Sequence of chain 1.B:
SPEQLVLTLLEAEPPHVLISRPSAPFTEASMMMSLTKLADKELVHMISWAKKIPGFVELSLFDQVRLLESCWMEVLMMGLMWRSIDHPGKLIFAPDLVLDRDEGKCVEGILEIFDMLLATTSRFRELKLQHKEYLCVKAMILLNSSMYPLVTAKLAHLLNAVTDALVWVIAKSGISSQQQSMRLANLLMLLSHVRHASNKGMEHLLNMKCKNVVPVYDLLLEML

A small-molecule ligand and the protein it binds are described below.
Small molecule (SMILES): C[C@]12CC[C@@H]3c4ccc(O)cc4CC[C@H]3[C@@H]1CC[C@@H]2O

Binding-site contacts:
Ligand atom C4 contacts residue PHE96 of chain 1.B at 3.9 Å (hydrophobic).
Ligand atom C4 contacts residue LEU79 of chain 1.B at 3.7 Å (hydrophobic).
Ligand atom C18 contacts residue LEU216 of chain 1.B at 3.9 Å (hydrophobic).
Ligand atom C4 contacts residue LEU83 of chain 1.B at 3.9 Å (hydrophobic).
Ligand atom C6 contacts residue PHE96 of chain 1.B at 4.2 Å (hydrophobic).
Ligand atom C2 contacts residue GLU45 of chain 1.B at 3.2 Å.
Ligand atom C3 contacts residue LEU79 of chain 1.B at 4.0 Å (hydrophobic).
Ligand atom O17 contacts residue HIS215 of chain 1.B at 3.0 Å (h-bond).
Ligand atom C3 contacts residue PHE96 of chain 1.B at 4.1 Å (hydrophobic).
Ligand atom O3 contacts residue ARG86 of chain 1.B at 3.4 Å (salt-bridge).
Ligand atom C5 contacts residue PHE96 of chain 1.B at 3.6 Å (hydrophobic).
Ligand atom C16 contacts residue ILE116 of chain 1.B at 4.1 Å (hydrophobic).
Ligand atom C1 contacts residue PHE96 of chain 1.B at 3.9 Å (hydrophobic).
Ligand atom C2 contacts residue PHE96 of chain 1.B at 4.1 Å (hydrophobic).
Ligand atom C5 contacts residue LEU83 of chain 1.B at 4.1 Å (hydrophobic).
Ligand atom C11 contacts residue LEU38 of chain 1.B at 3.7 Å (hydrophobic).
Ligand atom C16 contacts residue ILE113 of chain 1.B at 3.8 Å (hydrophobic).
Ligand atom C18 contacts residue MET76 of chain 1.B at 3.6 Å (hydrophobic).
Ligand atom C1 contacts residue ALA42 of chain 1.B at 3.9 Å (hydrophobic).
Ligand atom C2 contacts residue ALA42 of chain 1.B at 4.1 Å (hydrophobic).
Ligand atom C15 contacts residue GLY212 of chain 1.B at 4.0 Å.
Ligand atom O17 contacts residue LEU216 of chain 1.B at 3.3 Å.
Ligand atom C2 contacts residue LEU41 of chain 1.B at 4.1 Å (hydrophobic).
Ligand atom C12 contacts residue LEU38 of chain 1.B at 3.8 Å (hydrophobic).
Ligand atom C6 contacts residue MET80 of chain 1.B at 3.8 Å (hydrophobic).
Ligand atom C16 contacts residue HIS215 of chain 1.B at 3.6 Å.
Ligand atom C17 contacts residue HIS215 of chain 1.B at 3.6 Å.
Ligand atom C1 contacts residue LEU38 of chain 1.B at 3.6 Å (hydrophobic).
Ligand atom O17 contacts residue MET35 of chain 1.B at 3.4 Å.
Ligand atom C6 contacts residue LEU83 of chain 1.B at 3.8 Å (hydrophobic).
Ligand atom C17 contacts residue ILE113 of chain 1.B at 3.9 Å (hydrophobic).
Ligand atom C3 contacts residue GLU45 of chain 1.B at 3.3 Å.
Ligand atom C15 contacts residue ILE116 of chain 1.B at 4.1 Å (hydrophobic).
Ligand atom C16 contacts residue GLY212 of chain 1.B at 4.0 Å.
Ligand atom C10 contacts residue PHE96 of chain 1.B at 3.6 Å (hydrophobic).
Ligand atom C17 contacts residue MET35 of chain 1.B at 3.9 Å (hydrophobic).
Ligand atom C18 contacts residue GLY212 of chain 1.B at 3.9 Å.
Ligand atom O3 contacts residue GLU45 of chain 1.B at 2.5 Å (salt-bridge).
Ligand atom O17 contacts residue GLY212 of chain 1.B at 3.9 Å.
Ligand atom O3 contacts residue LEU79 of chain 1.B at 3.7 Å.